Sequence of chain 1.Z:
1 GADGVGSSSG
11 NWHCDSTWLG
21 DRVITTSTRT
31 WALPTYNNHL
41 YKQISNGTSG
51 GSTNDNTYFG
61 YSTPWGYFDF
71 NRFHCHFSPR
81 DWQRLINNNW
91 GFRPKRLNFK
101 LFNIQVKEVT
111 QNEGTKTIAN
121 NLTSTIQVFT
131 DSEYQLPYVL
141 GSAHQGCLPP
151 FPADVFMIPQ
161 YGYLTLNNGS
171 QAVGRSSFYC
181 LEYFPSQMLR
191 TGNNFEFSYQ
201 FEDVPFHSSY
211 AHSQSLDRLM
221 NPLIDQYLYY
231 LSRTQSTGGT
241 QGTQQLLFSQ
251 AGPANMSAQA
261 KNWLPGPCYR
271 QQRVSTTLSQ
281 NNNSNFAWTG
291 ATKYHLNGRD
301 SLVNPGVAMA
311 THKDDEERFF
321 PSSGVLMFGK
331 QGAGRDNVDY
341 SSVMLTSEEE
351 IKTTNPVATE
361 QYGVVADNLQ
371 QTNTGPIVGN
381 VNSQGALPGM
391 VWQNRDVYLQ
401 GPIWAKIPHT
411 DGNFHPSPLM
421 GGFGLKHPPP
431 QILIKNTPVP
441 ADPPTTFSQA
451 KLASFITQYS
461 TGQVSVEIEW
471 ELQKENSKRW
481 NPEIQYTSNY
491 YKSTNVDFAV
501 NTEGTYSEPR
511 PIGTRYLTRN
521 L

Sequence of chain 1.CB:
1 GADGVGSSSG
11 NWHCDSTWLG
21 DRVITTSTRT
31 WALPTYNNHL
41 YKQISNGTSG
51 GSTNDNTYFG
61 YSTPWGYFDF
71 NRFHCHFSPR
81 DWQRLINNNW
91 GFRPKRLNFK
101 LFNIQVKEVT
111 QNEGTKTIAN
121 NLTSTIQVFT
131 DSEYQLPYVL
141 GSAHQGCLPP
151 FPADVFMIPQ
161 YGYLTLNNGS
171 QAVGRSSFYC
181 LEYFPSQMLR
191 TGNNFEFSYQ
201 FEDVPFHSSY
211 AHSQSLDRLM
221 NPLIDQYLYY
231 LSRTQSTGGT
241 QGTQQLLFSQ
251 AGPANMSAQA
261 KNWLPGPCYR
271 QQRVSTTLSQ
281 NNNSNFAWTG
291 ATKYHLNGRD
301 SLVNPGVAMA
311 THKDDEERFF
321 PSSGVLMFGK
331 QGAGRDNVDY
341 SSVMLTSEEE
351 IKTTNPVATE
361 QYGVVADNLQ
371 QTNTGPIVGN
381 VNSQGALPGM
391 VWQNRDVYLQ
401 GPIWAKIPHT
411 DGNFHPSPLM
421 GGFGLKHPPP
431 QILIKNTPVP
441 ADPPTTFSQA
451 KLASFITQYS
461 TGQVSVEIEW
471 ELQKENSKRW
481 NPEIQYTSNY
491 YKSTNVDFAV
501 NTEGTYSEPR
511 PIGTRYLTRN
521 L

A protein and the small-molecule ligand that binds it are described below.
Small molecule (SMILES): Nc1ncnc2c1ncn2[C@H]1C[C@H](O)[C@@H](COP(=O)(O)O)O1

Binding-site contacts:
Ligand atom C5' contacts residue DC1 of chain 1.MF at 3.8 Å.
Ligand atom O5' contacts residue DC1 of chain 1.MF at 2.5 Å (h-bond).
Ligand atom N9 contacts residue PRO416 of chain 1.CB at 4.3 Å.
Ligand atom C5 contacts residue PRO416 of chain 1.CB at 3.2 Å (hydrophobic).
Ligand atom C2' contacts residue PRO416 of chain 1.CB at 4.5 Å (hydrophobic).
Ligand atom OP2 contacts residue ASP411 of chain 1.Z at 4.2 Å.
Ligand atom OP2 contacts residue DC1 of chain 1.MF at 2.5 Å (h-bond).
Ligand atom N6 contacts residue PRO416 of chain 1.CB at 2.8 Å (h-bond).
Ligand atom C4 contacts residue PRO416 of chain 1.CB at 4.0 Å (hydrophobic).
Ligand atom C2 contacts residue PRO205 of chain 1.CB at 4.0 Å (hydrophobic).
Ligand atom C5 contacts residue PRO205 of chain 1.CB at 4.2 Å (hydrophobic).
Ligand atom C8 contacts residue PRO416 of chain 1.CB at 4.5 Å (hydrophobic).
Ligand atom C5 contacts residue HIS415 of chain 1.CB at 4.3 Å.
Ligand atom OP1 contacts residue DC1 of chain 1.MF at 2.5 Å (h-bond).
Ligand atom C6 contacts residue PRO416 of chain 1.CB at 2.9 Å (hydrophobic).
Ligand atom N1 contacts residue PRO416 of chain 1.CB at 3.4 Å (h-bond).
Ligand atom N6 contacts residue ASN394 of chain 1.CB at 4.3 Å.
Ligand atom C6 contacts residue PRO205 of chain 1.CB at 3.9 Å (hydrophobic).
Ligand atom N7 contacts residue PRO416 of chain 1.CB at 3.7 Å.
Ligand atom N1 contacts residue PRO205 of chain 1.CB at 4.0 Å.
Ligand atom C2 contacts residue PRO416 of chain 1.CB at 4.2 Å (hydrophobic).
Ligand atom C2 contacts residue GLY424 of chain 1.CB at 4.1 Å.
Ligand atom C8 contacts residue HIS415 of chain 1.CB at 3.3 Å.
Ligand atom N7 contacts residue HIS415 of chain 1.CB at 3.0 Å (h-bond).
Ligand atom N3 contacts residue PRO205 of chain 1.CB at 4.4 Å.
Ligand atom P contacts residue DC1 of chain 1.MF at 1.6 Å.
Ligand atom N3 contacts residue PRO416 of chain 1.CB at 4.1 Å.
Ligand atom N6 contacts residue PRO205 of chain 1.CB at 4.2 Å.
Ligand atom N6 contacts residue SER417 of chain 1.CB at 3.5 Å.
Ligand atom O4' contacts residue DC1 of chain 1.MF at 4.2 Å.
Ligand atom N1 contacts residue GLY424 of chain 1.CB at 3.9 Å.